Sequence of chain 1.A:
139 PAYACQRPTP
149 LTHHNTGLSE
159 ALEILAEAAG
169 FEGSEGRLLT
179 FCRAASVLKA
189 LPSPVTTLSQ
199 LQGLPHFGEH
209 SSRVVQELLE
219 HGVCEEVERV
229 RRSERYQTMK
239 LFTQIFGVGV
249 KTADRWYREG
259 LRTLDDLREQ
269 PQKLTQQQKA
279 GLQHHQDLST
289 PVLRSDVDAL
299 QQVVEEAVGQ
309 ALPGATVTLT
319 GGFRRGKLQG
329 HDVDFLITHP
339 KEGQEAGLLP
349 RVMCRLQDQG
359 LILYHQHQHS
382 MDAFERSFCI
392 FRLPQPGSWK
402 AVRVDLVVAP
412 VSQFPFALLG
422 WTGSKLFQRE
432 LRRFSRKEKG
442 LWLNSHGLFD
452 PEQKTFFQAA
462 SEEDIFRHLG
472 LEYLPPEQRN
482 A

Binding-site contacts:
Ligand atom C6 contacts residue DA4 of chain 1.C at 3.4 Å.
Ligand atom C4' contacts residue TRP422 of chain 1.A at 3.4 Å (hydrophobic).
Ligand atom PB contacts residue MG1 of chain 1.H at 3.1 Å.
Ligand atom O6 contacts residue DA4 of chain 1.C at 3.3 Å (h-bond).
Ligand atom O1B contacts residue GLY319 of chain 1.A at 3.4 Å.
Ligand atom O1B contacts residue ASP332 of chain 1.A at 3.0 Å (salt-bridge).
Ligand atom O5' contacts residue DA4 of chain 1.C at 3.1 Å (h-bond).
Ligand atom O1B contacts residue GLY320 of chain 1.A at 2.7 Å (h-bond).
Ligand atom PG contacts residue MG1 of chain 1.H at 3.4 Å.
Ligand atom N2 contacts residue GLN429 of chain 1.A at 3.2 Å (h-bond).
Ligand atom O2G contacts residue HIS329 of chain 1.A at 3.0 Å (h-bond).
Ligand atom O1B contacts residue MG1 of chain 1.H at 2.2 Å.
Ligand atom O1G contacts residue HIS329 of chain 1.A at 3.0 Å (h-bond).
Ligand atom O2A contacts residue MG1 of chain 1.G at 2.3 Å.
Ligand atom O2B contacts residue ARG323 of chain 1.A at 2.9 Å (salt-bridge).
Ligand atom PA contacts residue MG1 of chain 1.G at 3.4 Å.
Ligand atom O2G contacts residue GLY328 of chain 1.A at 3.3 Å.
Ligand atom C5 contacts residue DA4 of chain 1.C at 3.6 Å.
Ligand atom N3 contacts residue GLN429 of chain 1.A at 3.0 Å (h-bond).
Ligand atom O3' contacts residue ARG323 of chain 1.A at 3.5 Å (salt-bridge).
Ligand atom O2G contacts residue LYS325 of chain 1.A at 3.0 Å (salt-bridge).
Ligand atom O3B contacts residue MG1 of chain 1.H at 3.5 Å.
Ligand atom O3G contacts residue ASP330 of chain 1.A at 2.8 Å (salt-bridge).
Ligand atom PA contacts residue MG1 of chain 1.H at 3.3 Å.
Ligand atom PA contacts residue DA4 of chain 1.C at 3.6 Å.
Ligand atom C2 contacts residue GLN429 of chain 1.A at 3.2 Å.
Ligand atom O2A contacts residue DA4 of chain 1.C at 3.2 Å (h-bond).
Ligand atom O3G contacts residue HIS329 of chain 1.A at 2.7 Å (h-bond).
Ligand atom PB contacts residue GLY320 of chain 1.A at 3.7 Å.
Ligand atom C5' contacts residue DA4 of chain 1.C at 3.4 Å.
Ligand atom O3G contacts residue MG1 of chain 1.H at 2.2 Å.
Ligand atom O2A contacts residue ASP330 of chain 1.A at 3.2 Å (salt-bridge).
Ligand atom N3A contacts residue MG1 of chain 1.H at 3.4 Å.
Ligand atom PG contacts residue HIS329 of chain 1.A at 3.3 Å.
Ligand atom O4' contacts residue DA4 of chain 1.C at 3.3 Å.
Ligand atom C1' contacts residue GLN429 of chain 1.A at 3.5 Å.
Ligand atom O2A contacts residue MG1 of chain 1.H at 2.2 Å.
Ligand atom O6 contacts residue LYS426 of chain 1.A at 3.4 Å (salt-bridge).
Ligand atom O2A contacts residue ASP332 of chain 1.A at 3.0 Å (salt-bridge).
Ligand atom O3' contacts residue GLY424 of chain 1.A at 3.2 Å.

A small-molecule ligand and the protein it binds are described below.
Small molecule (SMILES): Nc1nc2c(ncn2[C@H]2C[C@H](O)[C@@H](CO[P](=O)(O)N[P](=O)(O)OP(=O)(O)O)O2)c(=O)[nH]1